Sequence of chain 1.B:
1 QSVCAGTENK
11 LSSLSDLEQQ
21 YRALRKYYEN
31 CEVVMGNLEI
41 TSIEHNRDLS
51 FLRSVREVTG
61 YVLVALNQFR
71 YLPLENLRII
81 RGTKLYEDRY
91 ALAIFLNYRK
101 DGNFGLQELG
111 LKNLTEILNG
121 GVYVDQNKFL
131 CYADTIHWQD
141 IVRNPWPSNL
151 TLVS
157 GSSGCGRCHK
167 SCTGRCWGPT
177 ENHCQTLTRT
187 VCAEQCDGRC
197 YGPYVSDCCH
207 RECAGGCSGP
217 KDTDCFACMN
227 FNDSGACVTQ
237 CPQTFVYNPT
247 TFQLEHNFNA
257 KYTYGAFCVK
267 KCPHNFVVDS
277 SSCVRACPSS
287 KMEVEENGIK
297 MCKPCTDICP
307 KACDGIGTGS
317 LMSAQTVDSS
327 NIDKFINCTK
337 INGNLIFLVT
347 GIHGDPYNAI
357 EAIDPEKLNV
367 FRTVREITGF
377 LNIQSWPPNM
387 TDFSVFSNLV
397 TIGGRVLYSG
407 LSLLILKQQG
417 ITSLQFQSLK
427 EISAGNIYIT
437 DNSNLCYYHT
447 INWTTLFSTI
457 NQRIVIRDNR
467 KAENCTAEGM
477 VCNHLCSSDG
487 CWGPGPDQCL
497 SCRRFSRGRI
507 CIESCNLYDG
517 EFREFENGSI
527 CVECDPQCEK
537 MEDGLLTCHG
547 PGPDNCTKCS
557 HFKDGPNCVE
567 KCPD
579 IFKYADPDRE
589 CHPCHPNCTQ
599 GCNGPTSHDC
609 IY

A small-molecule ligand and the protein it binds are described below.
Small molecule (SMILES): CC(=O)N[C@H]1[C@H](O[C@H]2[C@H](O)[C@@H](NC(C)=O)CO[C@@H]2CO)O[C@H](CO)[C@@H](O[C@@H]2O[C@H](CO)[C@@H](O)[C@H](O)[C@@H]2O)[C@@H]1O

Binding-site contacts:
Ligand atom O7 contacts residue ASN523 of chain 1.B at 3.6 Å (h-bond).
Ligand atom C8 contacts residue ASN523 of chain 1.B at 4.5 Å.
Ligand atom C2 contacts residue ASN523 of chain 1.B at 2.5 Å.
Ligand atom C5 contacts residue ASN523 of chain 1.B at 3.6 Å.
Ligand atom C3 contacts residue ASN523 of chain 1.B at 3.9 Å.
Ligand atom C8 contacts residue PHE521 of chain 1.B at 3.6 Å (hydrophobic).
Ligand atom O5 contacts residue ASN523 of chain 1.B at 2.3 Å (h-bond).
Ligand atom C1 contacts residue ASN523 of chain 1.B at 1.5 Å.
Ligand atom O7 contacts residue PHE521 of chain 1.B at 4.2 Å.
Ligand atom C4 contacts residue ASN523 of chain 1.B at 4.3 Å.
Ligand atom N2 contacts residue ASN523 of chain 1.B at 3.0 Å (h-bond).
Ligand atom C7 contacts residue PHE521 of chain 1.B at 4.3 Å (hydrophobic).
Ligand atom C8 contacts residue PRO547 of chain 1.B at 3.8 Å (hydrophobic).
Ligand atom C8 contacts residue NAG1 of chain 1.R at 4.0 Å.
Ligand atom C7 contacts residue ASN523 of chain 1.B at 3.4 Å.